This protein binds this small molecule.
Small molecule (SMILES): Nc1ncnc2c1ncn2[C@@H]1O[C@H](COP(=O)(O)OP(=O)(O)OP(O)(O)=S)[C@@H](O)[C@H]1O

Binding-site contacts:
Ligand atom PA contacts residue SER721 of chain 1.F at 4.1 Å.
Ligand atom O1B contacts residue GLN714 of chain 1.F at 3.3 Å (h-bond).
Ligand atom N1 contacts residue SER405 of chain 1.F at 3.9 Å.
Ligand atom PG contacts residue SER720 of chain 1.F at 3.9 Å.
Ligand atom O1B contacts residue GLY716 of chain 1.F at 2.4 Å (h-bond).
Ligand atom S1G contacts residue GLN775 of chain 1.F at 2.7 Å (h-bond).
Ligand atom O2B contacts residue GLY718 of chain 1.F at 2.9 Å (h-bond).
Ligand atom C8 contacts residue TRP688 of chain 1.F at 3.8 Å (hydrophobic).
Ligand atom N3 contacts residue TRP688 of chain 1.F at 3.7 Å.
Ligand atom O2B contacts residue CYS717 of chain 1.F at 3.1 Å (h-bond).
Ligand atom O4' contacts residue TRP688 of chain 1.F at 3.8 Å.
Ligand atom N1 contacts residue TRP688 of chain 1.F at 3.5 Å.
Ligand atom N6 contacts residue THR404 of chain 1.F at 3.6 Å (h-bond).
Ligand atom O2G contacts residue LYS719 of chain 1.F at 3.9 Å.
Ligand atom O2G contacts residue GLN775 of chain 1.F at 3.7 Å.
Ligand atom PB contacts residue LYS719 of chain 1.F at 4.0 Å.
Ligand atom PB contacts residue GLY716 of chain 1.F at 3.5 Å.
Ligand atom O2A contacts residue SER720 of chain 1.F at 3.5 Å.
Ligand atom N6 contacts residue TRP688 of chain 1.F at 3.3 Å.
Ligand atom O1A contacts residue SER720 of chain 1.F at 3.7 Å.
Ligand atom O1A contacts residue GLY718 of chain 1.F at 3.2 Å.
Ligand atom O1A contacts residue LYS719 of chain 1.F at 3.5 Å (salt-bridge).
Ligand atom O1B contacts residue VAL715 of chain 1.F at 3.3 Å.
Ligand atom O5' contacts residue SER721 of chain 1.F at 4.0 Å.
Ligand atom C6 contacts residue TRP688 of chain 1.F at 3.4 Å (hydrophobic).
Ligand atom C4 contacts residue TRP688 of chain 1.F at 3.7 Å (hydrophobic).
Ligand atom C5 contacts residue TRP688 of chain 1.F at 3.7 Å (hydrophobic).
Ligand atom O3B contacts residue LYS719 of chain 1.F at 3.8 Å.
Ligand atom N9 contacts residue TRP688 of chain 1.F at 3.9 Å.
Ligand atom N7 contacts residue TRP688 of chain 1.F at 3.5 Å.
Ligand atom O4' contacts residue SER721 of chain 1.F at 4.0 Å.
Ligand atom C2 contacts residue TRP688 of chain 1.F at 3.9 Å (hydrophobic).
Ligand atom S1G contacts residue SER720 of chain 1.F at 2.9 Å (h-bond).
Ligand atom PB contacts residue CYS717 of chain 1.F at 3.8 Å.
Ligand atom O2B contacts residue LYS719 of chain 1.F at 2.7 Å (salt-bridge).
Ligand atom O3B contacts residue SER720 of chain 1.F at 3.7 Å.
Ligand atom O2B contacts residue GLY716 of chain 1.F at 3.9 Å.
Ligand atom O1A contacts residue SER721 of chain 1.F at 3.1 Å (h-bond).
Ligand atom O1B contacts residue CYS717 of chain 1.F at 3.6 Å.
Ligand atom O3A contacts residue GLY716 of chain 1.F at 3.6 Å.

Sequence of chain 1.F:
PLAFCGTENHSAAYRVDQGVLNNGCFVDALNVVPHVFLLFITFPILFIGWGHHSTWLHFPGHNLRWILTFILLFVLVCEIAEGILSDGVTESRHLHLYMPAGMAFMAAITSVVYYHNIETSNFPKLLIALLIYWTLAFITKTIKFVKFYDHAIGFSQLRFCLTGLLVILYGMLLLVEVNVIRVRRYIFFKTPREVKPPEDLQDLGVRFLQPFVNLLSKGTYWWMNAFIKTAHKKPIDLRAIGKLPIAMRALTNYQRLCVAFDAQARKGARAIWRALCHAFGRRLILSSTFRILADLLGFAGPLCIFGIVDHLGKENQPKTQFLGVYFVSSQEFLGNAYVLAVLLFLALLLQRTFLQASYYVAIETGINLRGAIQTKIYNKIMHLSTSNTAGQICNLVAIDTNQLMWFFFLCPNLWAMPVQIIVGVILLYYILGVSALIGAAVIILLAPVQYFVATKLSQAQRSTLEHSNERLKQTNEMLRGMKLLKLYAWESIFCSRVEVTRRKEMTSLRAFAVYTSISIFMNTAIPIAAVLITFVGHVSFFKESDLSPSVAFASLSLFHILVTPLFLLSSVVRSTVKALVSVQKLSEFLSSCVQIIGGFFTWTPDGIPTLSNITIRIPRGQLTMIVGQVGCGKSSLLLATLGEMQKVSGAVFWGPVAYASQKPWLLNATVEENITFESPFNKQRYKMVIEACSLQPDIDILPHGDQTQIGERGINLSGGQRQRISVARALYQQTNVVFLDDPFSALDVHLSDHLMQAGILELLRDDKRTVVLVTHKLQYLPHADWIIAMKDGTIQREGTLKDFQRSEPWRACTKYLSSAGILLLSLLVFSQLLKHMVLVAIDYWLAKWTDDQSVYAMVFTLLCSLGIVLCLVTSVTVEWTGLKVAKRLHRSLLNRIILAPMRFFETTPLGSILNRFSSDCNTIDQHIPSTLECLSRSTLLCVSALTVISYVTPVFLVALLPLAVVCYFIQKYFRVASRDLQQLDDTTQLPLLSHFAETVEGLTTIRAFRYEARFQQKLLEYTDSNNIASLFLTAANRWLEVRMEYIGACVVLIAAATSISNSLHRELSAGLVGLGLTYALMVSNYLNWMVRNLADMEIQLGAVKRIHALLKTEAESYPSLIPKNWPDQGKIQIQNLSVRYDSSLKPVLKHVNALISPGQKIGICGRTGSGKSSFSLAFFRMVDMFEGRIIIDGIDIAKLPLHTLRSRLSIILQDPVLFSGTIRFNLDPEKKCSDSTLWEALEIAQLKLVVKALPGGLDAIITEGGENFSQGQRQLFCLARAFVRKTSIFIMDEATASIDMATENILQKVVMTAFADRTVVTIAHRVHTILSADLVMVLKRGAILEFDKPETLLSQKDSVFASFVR